The small molecule below binds the protein below.
Small molecule (SMILES): CC(=O)N[C@@H]1[C@@H](O)[C@H](O)[C@@H](CO)O[C@H]1O

Sequence of chain 1.A:
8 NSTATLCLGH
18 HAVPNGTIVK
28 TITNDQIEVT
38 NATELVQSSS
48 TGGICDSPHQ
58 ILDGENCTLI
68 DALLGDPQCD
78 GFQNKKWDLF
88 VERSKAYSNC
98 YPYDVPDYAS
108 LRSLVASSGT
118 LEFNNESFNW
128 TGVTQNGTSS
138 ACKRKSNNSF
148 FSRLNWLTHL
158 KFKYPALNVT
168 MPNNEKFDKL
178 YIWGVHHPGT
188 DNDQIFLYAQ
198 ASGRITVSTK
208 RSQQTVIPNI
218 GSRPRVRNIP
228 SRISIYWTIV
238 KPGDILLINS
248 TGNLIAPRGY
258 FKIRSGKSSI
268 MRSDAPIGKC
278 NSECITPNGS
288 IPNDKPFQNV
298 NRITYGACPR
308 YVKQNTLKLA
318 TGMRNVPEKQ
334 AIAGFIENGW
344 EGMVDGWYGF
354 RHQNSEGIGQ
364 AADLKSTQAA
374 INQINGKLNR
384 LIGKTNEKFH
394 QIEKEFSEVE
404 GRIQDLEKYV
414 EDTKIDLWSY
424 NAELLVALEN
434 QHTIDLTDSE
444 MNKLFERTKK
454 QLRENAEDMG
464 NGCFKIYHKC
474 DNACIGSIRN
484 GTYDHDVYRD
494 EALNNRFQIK

Binding-site contacts:
Ligand atom C7 contacts residue ASN126 of chain 1.A at 3.7 Å.
Ligand atom C1 contacts residue THR128 of chain 1.A at 3.3 Å.
Ligand atom C4 contacts residue ASN126 of chain 1.A at 4.1 Å.
Ligand atom C3 contacts residue ASN126 of chain 1.A at 3.7 Å.
Ligand atom C5 contacts residue ASN126 of chain 1.A at 3.6 Å.
Ligand atom N2 contacts residue ASN126 of chain 1.A at 3.0 Å (h-bond).
Ligand atom N2 contacts residue THR128 of chain 1.A at 3.8 Å.
Ligand atom O5 contacts residue THR128 of chain 1.A at 4.1 Å.
Ligand atom C2 contacts residue ASN126 of chain 1.A at 2.4 Å.
Ligand atom C1 contacts residue ASN126 of chain 1.A at 1.4 Å.
Ligand atom O5 contacts residue ASN126 of chain 1.A at 2.4 Å (h-bond).
Ligand atom C5 contacts residue THR128 of chain 1.A at 4.2 Å.
Ligand atom C8 contacts residue ASN126 of chain 1.A at 4.5 Å.
Ligand atom O7 contacts residue ASN126 of chain 1.A at 4.0 Å.
Ligand atom C2 contacts residue THR128 of chain 1.A at 4.2 Å.